This protein binds this small molecule.
Small molecule (SMILES): CC(=O)N[C@@H]1[C@@H](O)[C@H](O)[C@@H](CO)O[C@H]1O

Binding-site contacts:
Ligand atom C8 contacts residue GLN96 of chain 1.C at 3.3 Å.
Ligand atom C5 contacts residue ILE137 of chain 1.C at 4.2 Å (hydrophobic).
Ligand atom C2 contacts residue ASN97 of chain 1.C at 2.4 Å.
Ligand atom C3 contacts residue ASN97 of chain 1.C at 3.8 Å.
Ligand atom C5 contacts residue ASN97 of chain 1.C at 3.6 Å.
Ligand atom C7 contacts residue ASN97 of chain 1.C at 3.1 Å.
Ligand atom C4 contacts residue ASN97 of chain 1.C at 4.2 Å.
Ligand atom C5 contacts residue PHE136 of chain 1.C at 3.9 Å (hydrophobic).
Ligand atom C6 contacts residue ILE137 of chain 1.C at 3.6 Å (hydrophobic).
Ligand atom C6 contacts residue GLU135 of chain 1.C at 4.1 Å.
Ligand atom C1 contacts residue PHE136 of chain 1.C at 4.1 Å (hydrophobic).
Ligand atom O5 contacts residue GLU135 of chain 1.C at 4.4 Å.
Ligand atom O5 contacts residue ASN97 of chain 1.C at 2.3 Å (h-bond).
Ligand atom O6 contacts residue ASN97 of chain 1.C at 4.5 Å.
Ligand atom C8 contacts residue ASN97 of chain 1.C at 4.3 Å.
Ligand atom O7 contacts residue ASN97 of chain 1.C at 2.9 Å (h-bond).
Ligand atom O6 contacts residue GLU135 of chain 1.C at 3.1 Å (salt-bridge).
Ligand atom C1 contacts residue ASN97 of chain 1.C at 1.4 Å.
Ligand atom O6 contacts residue ILE137 of chain 1.C at 4.2 Å.
Ligand atom O5 contacts residue PHE136 of chain 1.C at 4.2 Å.
Ligand atom N2 contacts residue ASN97 of chain 1.C at 2.9 Å (h-bond).

Sequence of chain 1.C:
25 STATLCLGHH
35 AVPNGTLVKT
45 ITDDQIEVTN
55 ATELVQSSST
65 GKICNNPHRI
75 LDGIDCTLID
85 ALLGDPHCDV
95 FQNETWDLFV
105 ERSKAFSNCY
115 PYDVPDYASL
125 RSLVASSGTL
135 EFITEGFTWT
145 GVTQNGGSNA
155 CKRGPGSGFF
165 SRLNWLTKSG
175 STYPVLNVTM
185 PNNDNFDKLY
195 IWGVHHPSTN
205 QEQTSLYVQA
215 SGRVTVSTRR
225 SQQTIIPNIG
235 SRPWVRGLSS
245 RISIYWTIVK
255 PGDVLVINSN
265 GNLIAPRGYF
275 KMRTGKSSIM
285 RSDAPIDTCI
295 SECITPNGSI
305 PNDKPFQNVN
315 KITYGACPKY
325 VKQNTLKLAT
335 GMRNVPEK